Binding-site contacts:
Ligand atom C5 contacts residue TRP257 of chain 1.A at 3.4 Å (hydrophobic).
Ligand atom C25 contacts residue TRP264 of chain 1.A at 4.3 Å (hydrophobic).
Ligand atom C4 contacts residue TRP257 of chain 1.A at 3.7 Å (hydrophobic).
Ligand atom C22 contacts residue GLY261 of chain 1.A at 4.0 Å.
Ligand atom C9 contacts residue TRP257 of chain 1.A at 4.0 Å (hydrophobic).
Ligand atom C19 contacts residue ARG254 of chain 1.A at 3.3 Å.
Ligand atom C11 contacts residue TRP257 of chain 1.A at 3.8 Å (hydrophobic).
Ligand atom C4 contacts residue GLN253 of chain 1.A at 4.0 Å.
Ligand atom C23 contacts residue TRP264 of chain 1.A at 4.4 Å (hydrophobic).
Ligand atom C2 contacts residue ARG254 of chain 1.A at 4.2 Å.
Ligand atom C10 contacts residue TRP257 of chain 1.A at 3.9 Å (hydrophobic).
Ligand atom C3 contacts residue GLN253 of chain 1.A at 4.0 Å.
Ligand atom C24 contacts residue TRP264 of chain 1.A at 4.2 Å (hydrophobic).
Ligand atom C18 contacts residue TRP257 of chain 1.A at 3.1 Å (hydrophobic).
Ligand atom C6 contacts residue TRP257 of chain 1.A at 3.5 Å (hydrophobic).
Ligand atom C13 contacts residue TRP257 of chain 1.A at 4.5 Å (hydrophobic).
Ligand atom C24 contacts residue GLY261 of chain 1.A at 4.1 Å.
Ligand atom C27 contacts residue GLY261 of chain 1.A at 4.3 Å.
Ligand atom C18 contacts residue ALA258 of chain 1.A at 4.3 Å (hydrophobic).
Ligand atom C8 contacts residue TRP257 of chain 1.A at 3.8 Å (hydrophobic).
Ligand atom C27 contacts residue ALA265 of chain 1.A at 4.3 Å (hydrophobic).
Ligand atom C22 contacts residue TRP264 of chain 1.A at 4.2 Å (hydrophobic).
Ligand atom C27 contacts residue TRP264 of chain 1.A at 4.1 Å (hydrophobic).
Ligand atom C12 contacts residue TRP257 of chain 1.A at 4.5 Å (hydrophobic).
Ligand atom C7 contacts residue TRP257 of chain 1.A at 4.3 Å (hydrophobic).
Ligand atom C1 contacts residue ARG254 of chain 1.A at 4.4 Å.
Ligand atom O1 contacts residue GLN253 of chain 1.A at 2.8 Å (h-bond).
Ligand atom C19 contacts residue GLN253 of chain 1.A at 3.9 Å.
Ligand atom C19 contacts residue TRP257 of chain 1.A at 3.0 Å (hydrophobic).
Ligand atom O1 contacts residue VAL250 of chain 1.A at 4.1 Å.

This protein binds this small molecule.
Small molecule (SMILES): CC(C)CCC[C@@H](C)[C@H]1CC[C@H]2[C@@H]3CC=C4C[C@@H](O)CC[C@]4(C)[C@H]3CC[C@]12C

Sequence of chain 1.A:
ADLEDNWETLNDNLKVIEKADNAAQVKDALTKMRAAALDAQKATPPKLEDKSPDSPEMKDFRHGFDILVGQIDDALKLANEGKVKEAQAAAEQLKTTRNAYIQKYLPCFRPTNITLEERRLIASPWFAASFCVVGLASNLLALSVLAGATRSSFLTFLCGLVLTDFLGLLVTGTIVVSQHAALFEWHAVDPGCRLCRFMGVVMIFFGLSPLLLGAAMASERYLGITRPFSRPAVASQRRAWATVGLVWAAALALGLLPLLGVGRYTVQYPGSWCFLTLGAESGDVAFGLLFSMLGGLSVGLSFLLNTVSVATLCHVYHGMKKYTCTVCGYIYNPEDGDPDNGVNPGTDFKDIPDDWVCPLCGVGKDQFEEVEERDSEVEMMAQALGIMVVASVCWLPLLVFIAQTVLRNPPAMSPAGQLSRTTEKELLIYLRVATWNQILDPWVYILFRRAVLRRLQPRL